Sequence of chain 1.J:
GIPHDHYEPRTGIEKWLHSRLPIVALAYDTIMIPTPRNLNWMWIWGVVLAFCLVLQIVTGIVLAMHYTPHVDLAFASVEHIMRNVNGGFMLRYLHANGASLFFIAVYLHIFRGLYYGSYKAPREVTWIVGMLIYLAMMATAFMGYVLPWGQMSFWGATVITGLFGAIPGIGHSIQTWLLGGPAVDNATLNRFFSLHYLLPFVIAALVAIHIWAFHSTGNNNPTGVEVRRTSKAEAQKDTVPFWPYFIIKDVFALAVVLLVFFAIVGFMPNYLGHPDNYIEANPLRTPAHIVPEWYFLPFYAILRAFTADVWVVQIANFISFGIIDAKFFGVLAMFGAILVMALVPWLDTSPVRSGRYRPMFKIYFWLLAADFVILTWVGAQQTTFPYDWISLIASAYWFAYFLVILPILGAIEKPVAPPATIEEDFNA

The small molecule below binds the protein below.
Small molecule (SMILES): C/C=C(C)/C=C/C=C[C@H](OC)[C@@H](C)[C@@H](OC)[C@@H](C)CCc1oc2c(O)c(OC)cc(OC)c2c(=O)c1C

Binding-site contacts:
Ligand atom O5 contacts residue VAL159 of chain 1.J at 3.6 Å.
Ligand atom O4 contacts residue VAL159 of chain 1.J at 3.4 Å.
Ligand atom C23 contacts residue ILE338 of chain 1.J at 3.6 Å (hydrophobic).
Ligand atom O8 contacts residue PRO292 of chain 1.J at 3.8 Å.
Ligand atom O7 contacts residue GLY156 of chain 1.J at 3.4 Å.
Ligand atom C22 contacts residue PHE296 of chain 1.J at 3.4 Å (hydrophobic).
Ligand atom C7M contacts residue VAL291 of chain 1.J at 3.2 Å (hydrophobic).
Ligand atom O5 contacts residue HIS144 of chain 1.I at 3.7 Å.
Ligand atom C7M contacts residue GLU293 of chain 1.J at 3.4 Å.
Ligand atom O12 contacts residue MET334 of chain 1.J at 3.3 Å.
Ligand atom C21 contacts residue PHE192 of chain 1.J at 3.6 Å (hydrophobic).
Ligand atom C7 contacts residue PRO292 of chain 1.J at 3.8 Å (hydrophobic).
Ligand atom O7 contacts residue GLU293 of chain 1.J at 3.4 Å (salt-bridge).
Ligand atom O8 contacts residue GLU293 of chain 1.J at 2.9 Å (salt-bridge).
Ligand atom C8A contacts residue PRO292 of chain 1.J at 3.5 Å (hydrophobic).
Ligand atom C8 contacts residue GLU293 of chain 1.J at 3.8 Å.
Ligand atom C26 contacts residue MET143 of chain 1.J at 3.6 Å (hydrophobic).
Ligand atom C4 contacts residue VAL159 of chain 1.J at 3.7 Å (hydrophobic).
Ligand atom O14 contacts residue MET138 of chain 1.J at 3.7 Å.
Ligand atom C6 contacts residue PRO292 of chain 1.J at 3.7 Å (hydrophobic).
Ligand atom O1 contacts residue ILE160 of chain 1.J at 3.5 Å.
Ligand atom C8A contacts residue ILE160 of chain 1.J at 3.8 Å (hydrophobic).
Ligand atom O8 contacts residue PHE296 of chain 1.J at 3.6 Å.
Ligand atom C7 contacts residue GLY156 of chain 1.J at 3.7 Å.
Ligand atom O8 contacts residue ILE160 of chain 1.J at 3.7 Å.
Ligand atom C7M contacts residue PRO292 of chain 1.J at 3.4 Å (hydrophobic).
Ligand atom C4A contacts residue PRO292 of chain 1.J at 3.5 Å (hydrophobic).
Ligand atom C5 contacts residue PRO292 of chain 1.J at 3.5 Å (hydrophobic).
Ligand atom C24 contacts residue PHE142 of chain 1.J at 3.8 Å (hydrophobic).
Ligand atom C8 contacts residue PRO292 of chain 1.J at 3.5 Å (hydrophobic).
Ligand atom C20 contacts residue LEU178 of chain 1.J at 3.3 Å (hydrophobic).
Ligand atom C26 contacts residue PHE142 of chain 1.J at 3.8 Å (hydrophobic).
Ligand atom O4 contacts residue TYR300 of chain 1.J at 3.3 Å.
Ligand atom O4 contacts residue HIS144 of chain 1.I at 2.8 Å (h-bond).
Ligand atom C5M contacts residue TYR300 of chain 1.J at 3.7 Å (hydrophobic).
Ligand atom C5 contacts residue VAL159 of chain 1.J at 3.8 Å (hydrophobic).
Ligand atom C21 contacts residue LEU178 of chain 1.J at 3.7 Å (hydrophobic).
Ligand atom C18 contacts residue PHE164 of chain 1.J at 3.8 Å (hydrophobic).
Ligand atom C5M contacts residue CYS143 of chain 1.I at 3.6 Å (hydrophobic).
Ligand atom C4 contacts residue TYR300 of chain 1.J at 3.5 Å (hydrophobic).

Sequence of chain 1.I:
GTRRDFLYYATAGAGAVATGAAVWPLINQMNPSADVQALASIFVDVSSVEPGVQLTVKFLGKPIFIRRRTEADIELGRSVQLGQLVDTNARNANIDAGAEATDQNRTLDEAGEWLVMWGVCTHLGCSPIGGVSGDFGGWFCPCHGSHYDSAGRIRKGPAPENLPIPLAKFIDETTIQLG